Binding-site contacts:
Ligand atom NE1 contacts residue GLN47 of chain 1.I at 2.9 Å (h-bond).
Ligand atom CA contacts residue GLY27 of chain 1.H at 3.5 Å.
Ligand atom CD1 contacts residue GLN47 of chain 1.I at 3.6 Å.
Ligand atom N contacts residue ASP29 of chain 1.H at 3.1 Å (salt-bridge).
Ligand atom CB contacts residue SER53 of chain 1.H at 3.4 Å.
Ligand atom CD1 contacts residue SER53 of chain 1.H at 3.6 Å.
Ligand atom OXT contacts residue HIS51 of chain 1.I at 3.8 Å.
Ligand atom CA contacts residue THR30 of chain 1.H at 3.2 Å.
Ligand atom N contacts residue THR25 of chain 1.H at 2.8 Å (h-bond).
Ligand atom O contacts residue THR25 of chain 1.H at 4.0 Å.
Ligand atom NE1 contacts residue ALA46 of chain 1.I at 3.8 Å.
Ligand atom C contacts residue THR49 of chain 1.I at 3.5 Å.
Ligand atom CA contacts residue THR25 of chain 1.H at 3.8 Å.
Ligand atom CZ2 contacts residue ILE55 of chain 1.I at 3.9 Å (hydrophobic).
Ligand atom C contacts residue THR52 of chain 1.I at 3.9 Å.
Ligand atom C contacts residue GLY27 of chain 1.H at 3.4 Å.
Ligand atom N contacts residue ARG26 of chain 1.H at 4.0 Å.
Ligand atom O contacts residue SER53 of chain 1.H at 3.0 Å (h-bond).
Ligand atom OXT contacts residue THR49 of chain 1.I at 2.6 Å (h-bond).
Ligand atom CD1 contacts residue THR49 of chain 1.I at 3.9 Å.
Ligand atom CG contacts residue SER53 of chain 1.H at 3.9 Å.
Ligand atom CE3 contacts residue HIS34 of chain 1.I at 4.0 Å.
Ligand atom O contacts residue GLY27 of chain 1.H at 2.9 Å (h-bond).
Ligand atom CZ2 contacts residue THR52 of chain 1.I at 4.0 Å.
Ligand atom CB contacts residue THR30 of chain 1.H at 3.5 Å.
Ligand atom CB contacts residue THR25 of chain 1.H at 3.7 Å.
Ligand atom N contacts residue GLY27 of chain 1.H at 2.8 Å (h-bond).
Ligand atom O contacts residue ARG26 of chain 1.H at 3.5 Å.
Ligand atom OXT contacts residue THR52 of chain 1.I at 2.7 Å (h-bond).
Ligand atom CZ3 contacts residue HIS34 of chain 1.I at 4.0 Å.
Ligand atom CH2 contacts residue ILE22 of chain 1.I at 3.9 Å (hydrophobic).
Ligand atom CE2 contacts residue GLN47 of chain 1.I at 4.0 Å.
Ligand atom N contacts residue THR30 of chain 1.H at 2.9 Å (h-bond).
Ligand atom CD2 contacts residue THR52 of chain 1.I at 4.0 Å.
Ligand atom CE3 contacts residue HIS33 of chain 1.I at 3.9 Å.
Ligand atom CZ3 contacts residue GLY23 of chain 1.I at 3.5 Å.
Ligand atom O contacts residue THR49 of chain 1.I at 3.6 Å.
Ligand atom OXT contacts residue GLY27 of chain 1.H at 3.9 Å.
Ligand atom CH2 contacts residue GLY23 of chain 1.I at 3.4 Å.
Ligand atom C contacts residue SER53 of chain 1.H at 3.6 Å.

Sequence of chain 1.I:
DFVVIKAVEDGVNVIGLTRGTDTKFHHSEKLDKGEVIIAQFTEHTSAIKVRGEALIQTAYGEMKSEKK

Sequence of chain 1.H:
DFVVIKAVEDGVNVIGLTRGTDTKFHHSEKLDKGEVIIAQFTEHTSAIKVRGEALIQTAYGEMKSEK

This small molecule binds to this protein.
Small molecule (SMILES): N[C@@H](Cc1c[nH]c2ccccc12)C(=O)O